Sequence of chain 1.A:
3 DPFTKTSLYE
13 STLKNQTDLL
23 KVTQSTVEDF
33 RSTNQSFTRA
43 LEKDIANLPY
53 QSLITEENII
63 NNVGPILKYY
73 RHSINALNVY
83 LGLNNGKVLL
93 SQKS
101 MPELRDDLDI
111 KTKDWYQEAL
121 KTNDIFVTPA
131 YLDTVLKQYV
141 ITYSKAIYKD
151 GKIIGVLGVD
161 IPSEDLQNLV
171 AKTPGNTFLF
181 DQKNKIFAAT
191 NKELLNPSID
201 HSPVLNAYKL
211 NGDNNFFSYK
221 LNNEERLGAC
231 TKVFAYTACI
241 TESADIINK

Binding-site contacts:
Ligand atom CAB contacts residue LEU108 of chain 1.A at 4.0 Å (hydrophobic).
Ligand atom C contacts residue TYR131 of chain 1.A at 3.6 Å (hydrophobic).
Ligand atom OXT contacts residue THR134 of chain 1.A at 3.7 Å.
Ligand atom C contacts residue LYS113 of chain 1.A at 3.8 Å.
Ligand atom O contacts residue THR134 of chain 1.A at 2.6 Å (h-bond).
Ligand atom CA contacts residue TYR131 of chain 1.A at 3.4 Å (hydrophobic).
Ligand atom CAA contacts residue VAL135 of chain 1.A at 2.7 Å (hydrophobic).
Ligand atom CG1 contacts residue TRP115 of chain 1.A at 3.6 Å (hydrophobic).
Ligand atom CAA contacts residue ASP133 of chain 1.A at 4.2 Å.
Ligand atom CB contacts residue TRP115 of chain 1.A at 4.4 Å (hydrophobic).
Ligand atom CAB contacts residue ASN80 of chain 1.A at 4.2 Å.
Ligand atom CAB contacts residue ASP133 of chain 1.A at 4.1 Å.
Ligand atom CAA contacts residue GLN94 of chain 1.A at 3.8 Å.
Ligand atom CAB contacts residue VAL135 of chain 1.A at 4.0 Å (hydrophobic).
Ligand atom C contacts residue ASP133 of chain 1.A at 4.1 Å.
Ligand atom CA contacts residue TRP115 of chain 1.A at 3.7 Å (hydrophobic).
Ligand atom C contacts residue THR134 of chain 1.A at 3.5 Å.
Ligand atom CAA contacts residue LEU108 of chain 1.A at 4.1 Å (hydrophobic).
Ligand atom O contacts residue ASP133 of chain 1.A at 3.5 Å (salt-bridge).
Ligand atom CG1 contacts residue TYR82 of chain 1.A at 3.5 Å (hydrophobic).
Ligand atom CB contacts residue ASP133 of chain 1.A at 4.0 Å.
Ligand atom C contacts residue TRP115 of chain 1.A at 3.6 Å (hydrophobic).
Ligand atom CG1 contacts residue LEU108 of chain 1.A at 4.3 Å (hydrophobic).
Ligand atom CA contacts residue ASP160 of chain 1.A at 3.7 Å.
Ligand atom O contacts residue LYS113 of chain 1.A at 3.9 Å.
Ligand atom OXT contacts residue TYR131 of chain 1.A at 4.3 Å.
Ligand atom N contacts residue TYR131 of chain 1.A at 2.8 Å (h-bond).
Ligand atom CB contacts residue TYR82 of chain 1.A at 3.6 Å (hydrophobic).
Ligand atom CA contacts residue ASP133 of chain 1.A at 3.8 Å.
Ligand atom CAA contacts residue LEU92 of chain 1.A at 3.8 Å (hydrophobic).
Ligand atom CAB contacts residue LEU92 of chain 1.A at 3.9 Å (hydrophobic).
Ligand atom CA contacts residue TYR82 of chain 1.A at 3.5 Å (hydrophobic).
Ligand atom N contacts residue ASP160 of chain 1.A at 2.7 Å (salt-bridge).
Ligand atom N contacts residue TYR82 of chain 1.A at 3.8 Å.
Ligand atom O contacts residue TYR131 of chain 1.A at 3.6 Å.
Ligand atom CB contacts residue ASP160 of chain 1.A at 3.9 Å.
Ligand atom OXT contacts residue TRP115 of chain 1.A at 2.9 Å (h-bond).
Ligand atom N contacts residue ASP133 of chain 1.A at 2.8 Å (salt-bridge).
Ligand atom OXT contacts residue LYS113 of chain 1.A at 2.9 Å (salt-bridge).
Ligand atom CG2 contacts residue ASP133 of chain 1.A at 3.4 Å.

The protein below binds the small molecule below.
Small molecule (SMILES): CCC[C@@H](C)[C@H](N)C(=O)O